A small-molecule ligand and the protein it binds are described below.
Small molecule (SMILES): CCCCOc1ccc(OCCCN2CCOCC2)cc1

Sequence of chain 1.A:
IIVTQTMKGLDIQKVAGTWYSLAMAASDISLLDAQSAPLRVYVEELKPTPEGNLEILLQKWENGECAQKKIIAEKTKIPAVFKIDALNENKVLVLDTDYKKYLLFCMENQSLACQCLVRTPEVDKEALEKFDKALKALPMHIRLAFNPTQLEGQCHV

Binding-site contacts:
Ligand atom C3 contacts residue ILE56 of chain 1.A at 4.0 Å (hydrophobic).
Ligand atom O5 contacts residue ILE56 of chain 1.A at 3.9 Å.
Ligand atom C4 contacts residue PHE105 of chain 1.A at 4.0 Å (hydrophobic).
Ligand atom C10 contacts residue ILE84 of chain 1.A at 3.5 Å (hydrophobic).
Ligand atom O12 contacts residue ILE71 of chain 1.A at 3.4 Å.
Ligand atom O20 contacts residue LYS69 of chain 1.A at 4.0 Å.
Ligand atom C6 contacts residue ILE56 of chain 1.A at 3.9 Å (hydrophobic).
Ligand atom C1 contacts residue LEU54 of chain 1.A at 4.0 Å (hydrophobic).
Ligand atom O12 contacts residue VAL41 of chain 1.A at 3.9 Å.
Ligand atom C9 contacts residue ILE84 of chain 1.A at 3.6 Å (hydrophobic).
Ligand atom C7 contacts residue PHE105 of chain 1.A at 3.6 Å (hydrophobic).
Ligand atom C15 contacts residue ILE71 of chain 1.A at 3.5 Å (hydrophobic).
Ligand atom C8 contacts residue LEU58 of chain 1.A at 3.4 Å (hydrophobic).
Ligand atom C19 contacts residue GLU62 of chain 1.A at 3.8 Å.
Ligand atom O12 contacts residue LEU58 of chain 1.A at 3.7 Å.
Ligand atom C10 contacts residue MET107 of chain 1.A at 3.8 Å (hydrophobic).
Ligand atom C7 contacts residue VAL43 of chain 1.A at 4.1 Å (hydrophobic).
Ligand atom C9 contacts residue MET107 of chain 1.A at 4.0 Å (hydrophobic).
Ligand atom C14 contacts residue VAL41 of chain 1.A at 3.9 Å (hydrophobic).
Ligand atom C18 contacts residue LYS60 of chain 1.A at 3.8 Å.
Ligand atom O20 contacts residue GLU62 of chain 1.A at 3.7 Å.
Ligand atom O5 contacts residue PHE105 of chain 1.A at 3.5 Å.
Ligand atom C19 contacts residue LYS60 of chain 1.A at 3.7 Å.
Ligand atom C4 contacts residue ILE56 of chain 1.A at 3.7 Å (hydrophobic).
Ligand atom C1 contacts residue LEU103 of chain 1.A at 3.8 Å (hydrophobic).
Ligand atom O5 contacts residue VAL92 of chain 1.A at 3.7 Å.
Ligand atom C9 contacts residue ILE56 of chain 1.A at 4.0 Å (hydrophobic).
Ligand atom C7 contacts residue ILE56 of chain 1.A at 4.1 Å (hydrophobic).
Ligand atom C11 contacts residue LEU58 of chain 1.A at 3.9 Å (hydrophobic).
Ligand atom C13 contacts residue MET107 of chain 1.A at 3.9 Å (hydrophobic).
Ligand atom C1 contacts residue LEU46 of chain 1.A at 4.0 Å (hydrophobic).
Ligand atom C11 contacts residue MET107 of chain 1.A at 3.8 Å (hydrophobic).
Ligand atom C1 contacts residue VAL94 of chain 1.A at 3.9 Å (hydrophobic).
Ligand atom C9 contacts residue VAL92 of chain 1.A at 3.8 Å (hydrophobic).
Ligand atom C11 contacts residue ILE71 of chain 1.A at 3.8 Å (hydrophobic).
Ligand atom C3 contacts residue VAL92 of chain 1.A at 4.0 Å (hydrophobic).
Ligand atom C2 contacts residue PHE105 of chain 1.A at 3.7 Å (hydrophobic).
Ligand atom C6 contacts residue PHE105 of chain 1.A at 3.7 Å (hydrophobic).
Ligand atom C3 contacts residue LEU54 of chain 1.A at 3.9 Å (hydrophobic).
Ligand atom C8 contacts residue VAL41 of chain 1.A at 3.7 Å (hydrophobic).